Sequence of chain 4.A:
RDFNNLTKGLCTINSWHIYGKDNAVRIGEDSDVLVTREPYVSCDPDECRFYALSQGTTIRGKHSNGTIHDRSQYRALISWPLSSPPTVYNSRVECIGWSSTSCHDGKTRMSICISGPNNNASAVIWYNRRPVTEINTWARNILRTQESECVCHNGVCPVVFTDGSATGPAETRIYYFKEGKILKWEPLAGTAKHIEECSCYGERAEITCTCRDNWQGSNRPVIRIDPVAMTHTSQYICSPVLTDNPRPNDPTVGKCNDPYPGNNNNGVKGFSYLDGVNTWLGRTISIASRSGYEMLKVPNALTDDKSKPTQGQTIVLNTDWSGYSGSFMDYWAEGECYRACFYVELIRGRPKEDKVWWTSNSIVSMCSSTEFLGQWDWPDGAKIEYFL

This small molecule binds to this protein.
Small molecule (SMILES): CC(=O)N[C@H]1[C@H]([C@H](O)[C@H](O)CO)O[C@@](O)(C(=O)O)C[C@@H]1O

Binding-site contacts:
Ligand atom C2 contacts residue ASP70 of chain 4.A at 3.8 Å.
Ligand atom O8 contacts residue ARG212 of chain 4.A at 3.5 Å.
Ligand atom C5 contacts residue ASP70 of chain 4.A at 3.6 Å.
Ligand atom C1 contacts residue TYR324 of chain 4.A at 3.0 Å (hydrophobic).
Ligand atom O6 contacts residue ARG212 of chain 4.A at 3.6 Å (salt-bridge).
Ligand atom C9 contacts residue GLU196 of chain 4.A at 3.3 Å.
Ligand atom C4 contacts residue GLU38 of chain 4.A at 3.8 Å.
Ligand atom C4 contacts residue ASP70 of chain 4.A at 3.8 Å.
Ligand atom O8 contacts residue GLU196 of chain 4.A at 2.6 Å (salt-bridge).
Ligand atom O9 contacts residue ALA166 of chain 4.A at 3.4 Å.
Ligand atom O6 contacts residue TYR324 of chain 4.A at 3.0 Å (h-bond).
Ligand atom C3 contacts residue GLU38 of chain 4.A at 3.5 Å.
Ligand atom C11 contacts residue ILE142 of chain 4.A at 3.9 Å (hydrophobic).
Ligand atom O10 contacts residue ASP70 of chain 4.A at 3.9 Å.
Ligand atom O1B contacts residue TYR324 of chain 4.A at 3.5 Å (h-bond).
Ligand atom C1 contacts residue ARG290 of chain 4.A at 3.5 Å.
Ligand atom C3 contacts residue TYR324 of chain 4.A at 3.2 Å (hydrophobic).
Ligand atom C2 contacts residue TYR324 of chain 4.A at 3.0 Å (hydrophobic).
Ligand atom O1B contacts residue ARG290 of chain 4.A at 2.9 Å (salt-bridge).
Ligand atom C3 contacts residue ASP70 of chain 4.A at 3.6 Å.
Ligand atom O9 contacts residue GLU196 of chain 4.A at 2.6 Å (salt-bridge).
Ligand atom C9 contacts residue ALA166 of chain 4.A at 3.7 Å (hydrophobic).
Ligand atom O1A contacts residue TYR324 of chain 4.A at 3.4 Å (h-bond).
Ligand atom C11 contacts residue TRP98 of chain 4.A at 3.8 Å (hydrophobic).
Ligand atom C6 contacts residue TYR324 of chain 4.A at 3.6 Å (hydrophobic).
Ligand atom O10 contacts residue ARG71 of chain 4.A at 2.8 Å (salt-bridge).
Ligand atom O6 contacts residue GLU197 of chain 4.A at 3.8 Å.
Ligand atom O4 contacts residue ASP70 of chain 4.A at 3.3 Å.
Ligand atom O1A contacts residue ARG290 of chain 4.A at 2.8 Å (salt-bridge).
Ligand atom C4 contacts residue TYR324 of chain 4.A at 3.7 Å (hydrophobic).
Ligand atom O2 contacts residue ASP70 of chain 4.A at 2.7 Å (salt-bridge).
Ligand atom C3 contacts residue ARG37 of chain 4.A at 3.9 Å.
Ligand atom O4 contacts residue GLU38 of chain 4.A at 3.3 Å (salt-bridge).
Ligand atom O8 contacts residue GLU197 of chain 4.A at 3.6 Å.
Ligand atom O1B contacts residue ARG37 of chain 4.A at 2.9 Å (salt-bridge).
Ligand atom O9 contacts residue ARG144 of chain 4.A at 3.4 Å (salt-bridge).
Ligand atom C6 contacts residue GLU197 of chain 4.A at 3.5 Å.
Ligand atom O1A contacts residue ARG212 of chain 4.A at 3.2 Å (salt-bridge).
Ligand atom C8 contacts residue ARG212 of chain 4.A at 3.5 Å.
Ligand atom C8 contacts residue GLU196 of chain 4.A at 3.5 Å.